Binding-site contacts:
Ligand atom C2 contacts residue ASN1134 of chain 1.B at 2.5 Å.
Ligand atom C7 contacts residue ASN1134 of chain 1.B at 3.7 Å.
Ligand atom O7 contacts residue ASN1134 of chain 1.B at 4.0 Å.
Ligand atom N2 contacts residue ASN1134 of chain 1.B at 2.9 Å (h-bond).
Ligand atom C8 contacts residue ILE1132 of chain 1.B at 4.1 Å (hydrophobic).
Ligand atom C3 contacts residue ASN1134 of chain 1.B at 3.8 Å.
Ligand atom O5 contacts residue ASN1134 of chain 1.B at 2.4 Å (h-bond).
Ligand atom C5 contacts residue ASN1134 of chain 1.B at 3.7 Å.
Ligand atom C4 contacts residue ASN1134 of chain 1.B at 4.2 Å.
Ligand atom C1 contacts residue ASN1134 of chain 1.B at 1.4 Å.

This small molecule binds to this protein.
Small molecule (SMILES): CC(=O)N[C@H]1[C@H](O[C@H]2[C@H](O)[C@@H](NC(C)=O)CO[C@@H]2CO)O[C@H](CO)[C@@H](O)[C@@H]1O

Sequence of chain 1.B:
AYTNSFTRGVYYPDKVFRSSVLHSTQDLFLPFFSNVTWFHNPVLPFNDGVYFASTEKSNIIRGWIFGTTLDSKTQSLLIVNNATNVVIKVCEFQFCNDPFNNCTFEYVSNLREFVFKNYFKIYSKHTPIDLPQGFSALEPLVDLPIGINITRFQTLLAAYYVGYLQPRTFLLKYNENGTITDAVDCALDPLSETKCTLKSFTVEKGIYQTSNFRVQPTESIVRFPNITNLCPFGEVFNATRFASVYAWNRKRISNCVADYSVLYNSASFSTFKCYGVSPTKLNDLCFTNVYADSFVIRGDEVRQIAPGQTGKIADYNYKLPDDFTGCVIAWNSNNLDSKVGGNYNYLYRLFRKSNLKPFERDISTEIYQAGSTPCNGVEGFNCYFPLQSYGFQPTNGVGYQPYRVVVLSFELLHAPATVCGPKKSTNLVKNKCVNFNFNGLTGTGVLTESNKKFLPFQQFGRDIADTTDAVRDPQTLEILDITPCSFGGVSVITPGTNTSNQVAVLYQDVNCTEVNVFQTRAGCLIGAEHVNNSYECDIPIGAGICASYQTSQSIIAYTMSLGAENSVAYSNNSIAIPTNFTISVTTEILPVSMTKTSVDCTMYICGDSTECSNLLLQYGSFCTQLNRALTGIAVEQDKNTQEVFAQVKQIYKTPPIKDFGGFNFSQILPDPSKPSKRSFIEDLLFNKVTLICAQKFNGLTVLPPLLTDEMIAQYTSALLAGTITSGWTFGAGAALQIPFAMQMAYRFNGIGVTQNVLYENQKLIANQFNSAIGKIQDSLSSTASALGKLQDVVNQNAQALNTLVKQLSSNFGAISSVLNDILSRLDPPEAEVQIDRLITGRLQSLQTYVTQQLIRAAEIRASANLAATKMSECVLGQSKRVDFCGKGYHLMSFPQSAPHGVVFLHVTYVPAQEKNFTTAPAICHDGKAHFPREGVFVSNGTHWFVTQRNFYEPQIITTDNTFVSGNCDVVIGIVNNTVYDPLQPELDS